Sequence of chain 1.A:
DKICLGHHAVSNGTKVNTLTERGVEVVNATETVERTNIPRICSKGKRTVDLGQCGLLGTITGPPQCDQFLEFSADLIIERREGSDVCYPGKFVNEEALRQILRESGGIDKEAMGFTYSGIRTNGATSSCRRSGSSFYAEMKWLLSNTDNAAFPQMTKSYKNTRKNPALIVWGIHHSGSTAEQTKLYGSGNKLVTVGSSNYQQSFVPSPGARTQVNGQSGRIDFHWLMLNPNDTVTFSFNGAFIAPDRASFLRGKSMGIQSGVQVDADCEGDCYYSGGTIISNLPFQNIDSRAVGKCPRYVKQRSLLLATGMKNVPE

This protein binds this small molecule.
Small molecule (SMILES): CC(=O)N[C@@H]1[C@@H](O)[C@H](O)[C@@H](CO)O[C@H]1O

Binding-site contacts:
Ligand atom N2 contacts residue ASN231 of chain 1.A at 3.1 Å (h-bond).
Ligand atom C4 contacts residue ASN231 of chain 1.A at 4.2 Å.
Ligand atom O7 contacts residue ASN231 of chain 1.A at 3.6 Å.
Ligand atom O5 contacts residue ASN231 of chain 1.A at 2.4 Å (h-bond).
Ligand atom C5 contacts residue ASN231 of chain 1.A at 3.6 Å.
Ligand atom C7 contacts residue ASN231 of chain 1.A at 3.5 Å.
Ligand atom C2 contacts residue ASN231 of chain 1.A at 2.6 Å.
Ligand atom C1 contacts residue ASN231 of chain 1.A at 1.4 Å.
Ligand atom C3 contacts residue ASN231 of chain 1.A at 3.9 Å.